Sequence of chain 1.F:
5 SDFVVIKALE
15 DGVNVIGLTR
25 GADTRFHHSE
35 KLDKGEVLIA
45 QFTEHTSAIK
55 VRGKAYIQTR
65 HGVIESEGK

Binding-site contacts:
Ligand atom CZ2 contacts residue ALA44 of chain 1.F at 4.0 Å (hydrophobic).
Ligand atom CE2 contacts residue THR50 of chain 1.F at 4.0 Å.
Ligand atom O contacts residue GLY25 of chain 1.E at 3.0 Å (h-bond).
Ligand atom CA contacts residue THR23 of chain 1.E at 3.8 Å.
Ligand atom OXT contacts residue THR50 of chain 1.F at 2.8 Å (h-bond).
Ligand atom NE1 contacts residue GLN45 of chain 1.F at 2.8 Å (h-bond).
Ligand atom N contacts residue THR28 of chain 1.E at 2.8 Å (h-bond).
Ligand atom OXT contacts residue HIS49 of chain 1.F at 3.9 Å.
Ligand atom C contacts residue THR50 of chain 1.F at 3.9 Å.
Ligand atom CA contacts residue GLY25 of chain 1.E at 3.4 Å.
Ligand atom CD1 contacts residue SER51 of chain 1.E at 3.5 Å.
Ligand atom CB contacts residue THR23 of chain 1.E at 3.8 Å.
Ligand atom N contacts residue ASP27 of chain 1.E at 3.0 Å (salt-bridge).
Ligand atom C contacts residue THR47 of chain 1.F at 3.4 Å.
Ligand atom CZ3 contacts residue GLY21 of chain 1.F at 3.5 Å.
Ligand atom CE2 contacts residue GLN45 of chain 1.F at 3.9 Å.
Ligand atom CD2 contacts residue THR50 of chain 1.F at 4.0 Å.
Ligand atom NE1 contacts residue ALA44 of chain 1.F at 3.8 Å.
Ligand atom CH2 contacts residue ILE20 of chain 1.F at 4.0 Å (hydrophobic).
Ligand atom CH2 contacts residue GLY21 of chain 1.F at 3.5 Å.
Ligand atom O contacts residue ARG24 of chain 1.E at 3.6 Å.
Ligand atom OXT contacts residue THR47 of chain 1.F at 2.6 Å (h-bond).
Ligand atom CD1 contacts residue GLN45 of chain 1.F at 3.5 Å.
Ligand atom CZ2 contacts residue ILE53 of chain 1.F at 3.9 Å (hydrophobic).
Ligand atom CA contacts residue THR28 of chain 1.E at 3.2 Å.
Ligand atom OXT contacts residue GLY25 of chain 1.E at 3.9 Å.
Ligand atom CZ2 contacts residue THR50 of chain 1.F at 3.8 Å.
Ligand atom N contacts residue THR23 of chain 1.E at 2.9 Å (h-bond).
Ligand atom O contacts residue SER51 of chain 1.E at 3.0 Å (h-bond).
Ligand atom N contacts residue GLY25 of chain 1.E at 2.7 Å (h-bond).
Ligand atom CD1 contacts residue THR47 of chain 1.F at 3.8 Å.
Ligand atom CG contacts residue SER51 of chain 1.E at 3.9 Å.
Ligand atom C contacts residue GLY25 of chain 1.E at 3.4 Å.
Ligand atom CB contacts residue SER51 of chain 1.E at 3.5 Å.
Ligand atom CB contacts residue THR28 of chain 1.E at 3.5 Å.
Ligand atom C contacts residue SER51 of chain 1.E at 3.6 Å.
Ligand atom O contacts residue THR47 of chain 1.F at 3.5 Å (h-bond).
Ligand atom CE3 contacts residue HIS32 of chain 1.F at 3.9 Å.
Ligand atom N contacts residue ARG24 of chain 1.E at 3.9 Å.
Ligand atom CA contacts residue SER51 of chain 1.E at 4.0 Å.

Sequence of chain 1.E:
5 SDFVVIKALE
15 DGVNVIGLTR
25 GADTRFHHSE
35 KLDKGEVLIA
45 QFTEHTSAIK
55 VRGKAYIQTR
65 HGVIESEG

The small molecule below binds the protein below.
Small molecule (SMILES): N[C@@H](Cc1c[nH]c2ccccc12)C(=O)O